Binding-site contacts:
Ligand atom NH2 contacts residue ASP156 of chain 1.K at 2.8 Å (salt-bridge).
Ligand atom O contacts residue TYR159 of chain 1.K at 2.6 Å (h-bond).
Ligand atom CA contacts residue GLN33 of chain 1.N at 3.2 Å.
Ligand atom O contacts residue GLN33 of chain 1.N at 2.8 Å (h-bond).
Ligand atom N contacts residue TYR171 of chain 1.K at 2.7 Å (h-bond).
Ligand atom CE1 contacts residue ASN63 of chain 1.K at 3.0 Å.
Ligand atom O contacts residue TRP147 of chain 1.K at 2.8 Å (h-bond).
Ligand atom NH1 contacts residue ASP9 of chain 1.K at 2.9 Å (salt-bridge).
Ligand atom NH2 contacts residue TYR116 of chain 1.K at 3.3 Å (h-bond).
Ligand atom CD1 contacts residue SER77 of chain 1.K at 3.1 Å.
Ligand atom N contacts residue GLU76 of chain 1.K at 3.4 Å (salt-bridge).
Ligand atom N contacts residue TYR7 of chain 1.K at 2.7 Å (h-bond).
Ligand atom NH1 contacts residue TYR99 of chain 1.K at 3.2 Å.
Ligand atom NH2 contacts residue ASP9 of chain 1.K at 2.8 Å (salt-bridge).
Ligand atom N contacts residue TYR7 of chain 1.K at 3.4 Å (h-bond).
Ligand atom O contacts residue TYR84 of chain 1.K at 3.3 Å.
Ligand atom O contacts residue ASN70 of chain 1.K at 3.0 Å (h-bond).
Ligand atom NH2 contacts residue ASN70 of chain 1.K at 3.1 Å (h-bond).
Ligand atom CD1 contacts residue ASN63 of chain 1.K at 3.3 Å.
Ligand atom NE contacts residue ASP156 of chain 1.K at 2.8 Å (salt-bridge).
Ligand atom N contacts residue SER77 of chain 1.K at 2.8 Å (h-bond).
Ligand atom CZ contacts residue ASP156 of chain 1.K at 3.2 Å.
Ligand atom N contacts residue TYR99 of chain 1.K at 3.0 Å (h-bond).
Ligand atom C contacts residue TYR7 of chain 1.K at 3.2 Å (hydrophobic).
Ligand atom NE contacts residue ASP74 of chain 1.K at 3.4 Å (salt-bridge).
Ligand atom OXT contacts residue ASN80 of chain 1.K at 3.3 Å (h-bond).
Ligand atom CA contacts residue TYR171 of chain 1.K at 3.4 Å (hydrophobic).
Ligand atom OH contacts residue ASP101 of chain 1.O at 3.2 Å (salt-bridge).
Ligand atom CA contacts residue SER77 of chain 1.K at 3.1 Å.
Ligand atom O contacts residue THR143 of chain 1.K at 2.7 Å (h-bond).
Ligand atom O contacts residue GLY98 of chain 1.O at 3.3 Å.
Ligand atom O contacts residue ASN99 of chain 1.O at 2.8 Å (h-bond).
Ligand atom CD1 contacts residue TYR59 of chain 1.K at 3.4 Å (hydrophobic).
Ligand atom N contacts residue ASN63 of chain 1.K at 3.3 Å (h-bond).
Ligand atom CB contacts residue TYR99 of chain 1.K at 3.2 Å (hydrophobic).
Ligand atom CB contacts residue TYR159 of chain 1.K at 3.4 Å (hydrophobic).
Ligand atom NH1 contacts residue ASP74 of chain 1.K at 3.0 Å (salt-bridge).
Ligand atom C contacts residue GLN33 of chain 1.N at 3.4 Å.
Ligand atom CZ contacts residue ASP9 of chain 1.K at 3.2 Å.
Ligand atom CA contacts residue TYR7 of chain 1.K at 3.2 Å (hydrophobic).

The protein below binds the small molecule below.
Small molecule (SMILES): CC(C)C[C@H](NC(=O)CNC(=O)[C@H](Cc1ccc(O)cc1)NC(=O)[C@H](C)NC(=O)[C@H](CCCN=C(N)N)NC(=O)CNC(=O)[C@H](CCCN=C(N)N)NC(=O)[C@H](CC(C)C)NC(=O)[C@@H](N)Cc1ccccc1)C(=O)O

Sequence of chain 1.K:
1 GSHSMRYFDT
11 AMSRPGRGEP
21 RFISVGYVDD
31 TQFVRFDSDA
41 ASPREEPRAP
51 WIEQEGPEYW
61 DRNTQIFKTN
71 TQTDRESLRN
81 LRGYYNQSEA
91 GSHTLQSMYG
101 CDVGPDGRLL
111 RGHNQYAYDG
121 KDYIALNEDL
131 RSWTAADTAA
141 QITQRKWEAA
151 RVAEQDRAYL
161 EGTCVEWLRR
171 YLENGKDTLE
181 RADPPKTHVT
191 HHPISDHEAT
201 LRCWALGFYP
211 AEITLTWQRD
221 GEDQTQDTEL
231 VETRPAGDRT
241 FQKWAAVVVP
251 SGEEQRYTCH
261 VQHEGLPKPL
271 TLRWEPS

Sequence of chain 1.O:
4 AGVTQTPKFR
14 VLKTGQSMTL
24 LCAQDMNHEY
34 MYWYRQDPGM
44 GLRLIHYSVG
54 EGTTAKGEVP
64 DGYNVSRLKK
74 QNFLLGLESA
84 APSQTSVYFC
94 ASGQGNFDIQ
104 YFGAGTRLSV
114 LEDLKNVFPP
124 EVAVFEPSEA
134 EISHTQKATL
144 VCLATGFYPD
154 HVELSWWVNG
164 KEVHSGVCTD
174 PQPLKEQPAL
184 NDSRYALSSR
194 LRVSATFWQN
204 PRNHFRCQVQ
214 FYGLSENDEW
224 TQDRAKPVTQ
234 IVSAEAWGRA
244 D

Sequence of chain 1.N:
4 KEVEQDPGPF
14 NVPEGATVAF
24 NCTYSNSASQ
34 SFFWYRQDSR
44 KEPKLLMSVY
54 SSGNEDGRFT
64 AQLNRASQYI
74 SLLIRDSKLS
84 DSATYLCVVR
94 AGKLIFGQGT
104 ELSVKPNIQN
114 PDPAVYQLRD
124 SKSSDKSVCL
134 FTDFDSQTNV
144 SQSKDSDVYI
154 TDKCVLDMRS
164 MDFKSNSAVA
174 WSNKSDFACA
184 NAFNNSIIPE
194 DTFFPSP